Binding-site contacts:
Ligand atom C6 contacts residue TRP340 of chain 1.A at 3.5 Å (hydrophobic).
Ligand atom O1 contacts residue LYS15 of chain 1.A at 3.2 Å (salt-bridge).
Ligand atom O3 contacts residue ALA63 of chain 1.A at 3.4 Å.
Ligand atom O2 contacts residue GLU111 of chain 1.A at 2.8 Å (salt-bridge).
Ligand atom O3 contacts residue TRP340 of chain 1.A at 3.9 Å.
Ligand atom C1 contacts residue ASP14 of chain 1.A at 3.5 Å.
Ligand atom O1 contacts residue ASP14 of chain 1.A at 2.6 Å (salt-bridge).
Ligand atom O1 contacts residue ASN12 of chain 1.A at 3.3 Å (h-bond).
Ligand atom O6 contacts residue GLU153 of chain 1.A at 2.6 Å (salt-bridge).
Ligand atom O4 contacts residue ARG66 of chain 1.A at 2.9 Å (salt-bridge).
Ligand atom C6 contacts residue ARG344 of chain 1.A at 3.8 Å.
Ligand atom C2 contacts residue GLU111 of chain 1.A at 3.6 Å.
Ligand atom O2 contacts residue ASP65 of chain 1.A at 2.5 Å (salt-bridge).
Ligand atom O2 contacts residue LYS15 of chain 1.A at 2.7 Å (salt-bridge).
Ligand atom C3 contacts residue ASP65 of chain 1.A at 3.7 Å.
Ligand atom C4 contacts residue TRP340 of chain 1.A at 3.6 Å (hydrophobic).
Ligand atom C1 contacts residue TYR155 of chain 1.A at 3.6 Å (hydrophobic).
Ligand atom C2 contacts residue TRP230 of chain 1.A at 3.9 Å (hydrophobic).
Ligand atom C6 contacts residue PRO154 of chain 1.A at 3.7 Å (hydrophobic).
Ligand atom O3 contacts residue ARG66 of chain 1.A at 2.8 Å (salt-bridge).
Ligand atom O3 contacts residue TRP62 of chain 1.A at 3.3 Å (h-bond).
Ligand atom O4 contacts residue ARG344 of chain 1.A at 3.4 Å (salt-bridge).
Ligand atom C6 contacts residue TYR155 of chain 1.A at 3.8 Å (hydrophobic).
Ligand atom C6 contacts residue GLU153 of chain 1.A at 3.4 Å.
Ligand atom O2 contacts residue TRP62 of chain 1.A at 3.2 Å (h-bond).
Ligand atom C4 contacts residue ARG66 of chain 1.A at 3.9 Å.
Ligand atom O6 contacts residue PRO154 of chain 1.A at 3.2 Å.
Ligand atom C2 contacts residue ASP65 of chain 1.A at 3.3 Å.
Ligand atom O3 contacts residue ASP65 of chain 1.A at 2.9 Å (salt-bridge).
Ligand atom C3 contacts residue TRP62 of chain 1.A at 3.6 Å (hydrophobic).
Ligand atom O6 contacts residue TYR155 of chain 1.A at 3.1 Å (h-bond).
Ligand atom O5 contacts residue TYR155 of chain 1.A at 3.2 Å.
Ligand atom O5 contacts residue ASP14 of chain 1.A at 3.9 Å.
Ligand atom C2 contacts residue LYS15 of chain 1.A at 3.8 Å.
Ligand atom O3 contacts residue GLU111 of chain 1.A at 3.9 Å.
Ligand atom C1 contacts residue TRP230 of chain 1.A at 3.7 Å (hydrophobic).
Ligand atom O6 contacts residue PHE156 of chain 1.A at 3.8 Å.
Ligand atom O2 contacts residue ALA63 of chain 1.A at 3.4 Å.
Ligand atom C1 contacts residue LYS15 of chain 1.A at 3.9 Å.
Ligand atom O4 contacts residue TRP340 of chain 1.A at 3.9 Å.

Sequence of chain 1.A:
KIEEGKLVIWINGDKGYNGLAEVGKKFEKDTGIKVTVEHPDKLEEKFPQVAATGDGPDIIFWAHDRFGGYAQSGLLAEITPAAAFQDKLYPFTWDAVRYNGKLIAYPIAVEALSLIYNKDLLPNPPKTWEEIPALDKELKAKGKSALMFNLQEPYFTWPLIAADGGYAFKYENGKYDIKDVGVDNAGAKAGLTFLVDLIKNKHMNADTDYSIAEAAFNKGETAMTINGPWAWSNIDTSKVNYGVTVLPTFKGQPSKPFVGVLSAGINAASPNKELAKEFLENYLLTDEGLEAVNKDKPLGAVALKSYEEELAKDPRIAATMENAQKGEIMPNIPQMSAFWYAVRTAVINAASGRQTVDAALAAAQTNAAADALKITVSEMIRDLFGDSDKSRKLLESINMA

A protein and the small-molecule ligand that binds it are described below.
Small molecule (SMILES): OC[C@H]1O[C@H](O[C@H]2[C@H](O)[C@@H](O)[C@@H](O)O[C@@H]2CO)[C@H](O)[C@@H](O)[C@@H]1O